This protein binds this small molecule.
Small molecule (SMILES): CC(C)C[C@H](NC(=O)[C@@H]1CCCN1C(=O)[C@H](Cc1ccc(O)cc1)NC(=O)[C@H](CC1=c2ccccc2=NC1)NC(=O)[C@H](CCCCN)NC(=O)[C@H](CCCN=C(N)N)NC(=O)[C@@H](N)CCC(N)=O)C(=O)N[C@@H](CCCN=C(N)N)C(=O)N1CCC[C@H]1C=O

Binding-site contacts:
Ligand atom CD1 contacts residue HIS83 of chain 1.B at 4.0 Å.
Ligand atom OE1 contacts residue GLU125 of chain 1.B at 3.9 Å.
Ligand atom CD2 contacts residue TYR35 of chain 1.B at 3.6 Å (hydrophobic).
Ligand atom CD1 contacts residue VAL34 of chain 1.B at 3.9 Å (hydrophobic).
Ligand atom CA contacts residue SER79 of chain 1.B at 4.0 Å.
Ligand atom NH1 contacts residue TYR35 of chain 1.B at 2.5 Å (h-bond).
Ligand atom C contacts residue LEU69 of chain 1.B at 3.5 Å (hydrophobic).
Ligand atom CH2 contacts residue GLU128 of chain 1.B at 3.9 Å.
Ligand atom CA contacts residue LEU69 of chain 1.B at 3.7 Å (hydrophobic).
Ligand atom CD1 contacts residue SER79 of chain 1.B at 3.9 Å.
Ligand atom CB contacts residue SER79 of chain 1.B at 3.6 Å.
Ligand atom CZ contacts residue VAL34 of chain 1.B at 3.8 Å (hydrophobic).
Ligand atom CA contacts residue LEU70 of chain 1.B at 3.9 Å (hydrophobic).
Ligand atom CE1 contacts residue VAL34 of chain 1.B at 3.6 Å (hydrophobic).
Ligand atom CD1 contacts residue LEU70 of chain 1.B at 3.7 Å (hydrophobic).
Ligand atom CZ contacts residue TYR35 of chain 1.B at 3.1 Å (hydrophobic).
Ligand atom O contacts residue PRO76 of chain 1.B at 3.3 Å.
Ligand atom CB contacts residue LEU69 of chain 1.B at 3.5 Å (hydrophobic).
Ligand atom NH1 contacts residue SER68 of chain 1.B at 3.0 Å (h-bond).
Ligand atom O contacts residue ASP71 of chain 1.B at 3.0 Å (salt-bridge).
Ligand atom CE3 contacts residue PRO76 of chain 1.B at 4.0 Å (hydrophobic).
Ligand atom NH2 contacts residue TYR35 of chain 1.B at 2.9 Å (h-bond).
Ligand atom CG contacts residue TYR35 of chain 1.B at 3.5 Å (hydrophobic).
Ligand atom CD2 contacts residue ASP36 of chain 1.B at 3.3 Å.
Ligand atom O contacts residue SER79 of chain 1.B at 2.5 Å (h-bond).
Ligand atom C contacts residue SER79 of chain 1.B at 3.4 Å.
Ligand atom O contacts residue THR37 of chain 1.B at 3.6 Å.
Ligand atom O contacts residue LEU70 of chain 1.B at 3.5 Å.
Ligand atom CD2 contacts residue LEU69 of chain 1.B at 3.5 Å (hydrophobic).
Ligand atom CE1 contacts residue SER79 of chain 1.B at 3.9 Å.
Ligand atom CD contacts residue GLU125 of chain 1.B at 3.8 Å.
Ligand atom CZ contacts residue SER68 of chain 1.B at 3.7 Å.
Ligand atom CA contacts residue LEU69 of chain 1.B at 3.4 Å (hydrophobic).
Ligand atom NH2 contacts residue SER68 of chain 1.B at 4.0 Å.
Ligand atom CE2 contacts residue TYR35 of chain 1.B at 3.6 Å (hydrophobic).
Ligand atom CD2 contacts residue THR37 of chain 1.B at 3.9 Å.
Ligand atom N contacts residue LEU69 of chain 1.B at 2.7 Å (h-bond).
Ligand atom OH contacts residue VAL82 of chain 1.B at 3.7 Å.
Ligand atom O contacts residue LEU69 of chain 1.B at 3.9 Å.
Ligand atom NE2 contacts residue GLU125 of chain 1.B at 3.3 Å (salt-bridge).

Sequence of chain 1.B:
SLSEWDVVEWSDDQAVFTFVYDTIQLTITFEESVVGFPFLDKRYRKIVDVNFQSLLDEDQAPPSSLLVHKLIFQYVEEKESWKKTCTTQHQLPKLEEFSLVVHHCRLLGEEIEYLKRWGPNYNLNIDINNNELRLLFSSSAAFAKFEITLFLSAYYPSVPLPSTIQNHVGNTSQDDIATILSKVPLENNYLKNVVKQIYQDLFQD